A protein and the small-molecule ligand that binds it are described below.
Small molecule (SMILES): CC(=O)N[C@H]1CO[C@H](CO[C@@H]2O[C@@H](C)[C@@H](O)[C@@H](O)[C@@H]2O)[C@@H](O)[C@@H]1O

Binding-site contacts:
Ligand atom C1 contacts residue ASN241 of chain 7.A at 1.5 Å.
Ligand atom C3 contacts residue PHE278 of chain 7.A at 3.6 Å (hydrophobic).
Ligand atom O4 contacts residue PHE278 of chain 7.A at 3.6 Å (h-bond).
Ligand atom C4 contacts residue PHE278 of chain 7.A at 3.2 Å (hydrophobic).
Ligand atom O3 contacts residue PRO281 of chain 7.A at 3.7 Å.
Ligand atom O7 contacts residue ASN241 of chain 7.A at 3.2 Å (h-bond).
Ligand atom O3 contacts residue PHE278 of chain 7.A at 3.2 Å (h-bond).
Ligand atom C6 contacts residue ASN245 of chain 7.A at 3.9 Å.
Ligand atom O2 contacts residue PRO281 of chain 7.A at 3.8 Å.
Ligand atom O5 contacts residue ASN245 of chain 7.A at 4.0 Å.
Ligand atom C3 contacts residue PRO281 of chain 7.A at 4.4 Å (hydrophobic).
Ligand atom C6 contacts residue LYS248 of chain 7.A at 4.5 Å.
Ligand atom C6 contacts residue LEU249 of chain 7.A at 4.1 Å (hydrophobic).
Ligand atom C7 contacts residue ASN241 of chain 7.A at 3.4 Å.
Ligand atom C5 contacts residue ASN241 of chain 7.A at 3.8 Å.
Ligand atom C5 contacts residue ASN245 of chain 7.A at 3.6 Å.
Ligand atom O3 contacts residue VAL280 of chain 7.A at 4.1 Å.
Ligand atom C1 contacts residue ASN245 of chain 7.A at 3.5 Å.
Ligand atom O6 contacts residue ASN245 of chain 7.A at 3.9 Å.
Ligand atom C5 contacts residue ASN245 of chain 7.A at 3.9 Å.
Ligand atom O5 contacts residue LYS248 of chain 7.A at 4.1 Å.
Ligand atom C2 contacts residue ASN241 of chain 7.A at 2.5 Å.
Ligand atom C6 contacts residue ASN245 of chain 7.A at 3.4 Å.
Ligand atom O5 contacts residue ASN241 of chain 7.A at 2.5 Å (h-bond).
Ligand atom N2 contacts residue ASN241 of chain 7.A at 2.9 Å (h-bond).
Ligand atom C4 contacts residue ASN241 of chain 7.A at 4.3 Å.
Ligand atom O5 contacts residue ASN245 of chain 7.A at 2.8 Å (h-bond).
Ligand atom C3 contacts residue ASN241 of chain 7.A at 3.8 Å.
Ligand atom C5 contacts residue PHE278 of chain 7.A at 4.5 Å (hydrophobic).
Ligand atom C6 contacts residue LYS248 of chain 7.A at 4.2 Å.
Ligand atom C8 contacts residue ASN241 of chain 7.A at 4.2 Å.

Sequence of chain 7.A:
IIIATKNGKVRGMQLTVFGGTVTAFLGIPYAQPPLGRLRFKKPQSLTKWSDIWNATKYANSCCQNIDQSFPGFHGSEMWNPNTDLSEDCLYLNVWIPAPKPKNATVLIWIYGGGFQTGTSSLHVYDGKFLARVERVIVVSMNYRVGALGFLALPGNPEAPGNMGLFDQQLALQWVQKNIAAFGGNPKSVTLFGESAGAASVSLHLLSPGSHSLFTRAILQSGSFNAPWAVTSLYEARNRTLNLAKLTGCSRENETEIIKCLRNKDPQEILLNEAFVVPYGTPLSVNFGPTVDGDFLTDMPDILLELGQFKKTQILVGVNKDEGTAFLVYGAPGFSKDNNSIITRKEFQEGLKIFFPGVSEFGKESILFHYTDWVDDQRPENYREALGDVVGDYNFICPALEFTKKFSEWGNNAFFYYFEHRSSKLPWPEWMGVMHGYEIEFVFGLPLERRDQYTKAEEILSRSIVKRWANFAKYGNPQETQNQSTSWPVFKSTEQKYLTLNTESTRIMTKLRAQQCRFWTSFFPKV